This protein binds this small molecule.
Small molecule (SMILES): O=CN(O)C[C@@H](CC1CCCC1)C(=O)N1CCC[C@H]1C(=O)NC(=O)c1ccccc1

Binding-site contacts:
Ligand atom N20 contacts residue GLY69 of chain 1.A at 3.0 Å (h-bond).
Ligand atom C15 contacts residue CYS130 of chain 1.A at 3.7 Å (hydrophobic).
Ligand atom C10 contacts residue VAL170 of chain 1.A at 3.8 Å (hydrophobic).
Ligand atom O1 contacts residue NI1 of chain 1.B at 2.0 Å (h-bond).
Ligand atom O30 contacts residue HIS173 of chain 1.A at 3.3 Å.
Ligand atom C29 contacts residue GLY72 of chain 1.A at 3.1 Å.
Ligand atom O1 contacts residue CYS130 of chain 1.A at 3.2 Å.
Ligand atom C27 contacts residue GLY69 of chain 1.A at 3.8 Å.
Ligand atom O12 contacts residue VAL71 of chain 1.A at 2.8 Å (h-bond).
Ligand atom C29 contacts residue GLN77 of chain 1.A at 3.7 Å.
Ligand atom O30 contacts residue HIS177 of chain 1.A at 3.1 Å.
Ligand atom O30 contacts residue GLU174 of chain 1.A at 2.7 Å (salt-bridge).
Ligand atom C7 contacts residue GLY129 of chain 1.A at 3.4 Å.
Ligand atom C29 contacts residue NI1 of chain 1.B at 2.9 Å.
Ligand atom O1 contacts residue HIS173 of chain 1.A at 3.4 Å (h-bond).
Ligand atom O22 contacts residue TYR166 of chain 1.A at 3.5 Å (h-bond).
Ligand atom C3 contacts residue LEU131 of chain 1.A at 3.7 Å (hydrophobic).
Ligand atom O12 contacts residue GLY70 of chain 1.A at 3.1 Å.
Ligand atom C24 contacts residue VAL71 of chain 1.A at 3.6 Å (hydrophobic).
Ligand atom C5 contacts residue GLU174 of chain 1.A at 3.7 Å.
Ligand atom N2 contacts residue HIS173 of chain 1.A at 3.8 Å.
Ligand atom N2 contacts residue GLY72 of chain 1.A at 3.6 Å (h-bond).
Ligand atom O30 contacts residue NI1 of chain 1.B at 2.2 Å (h-bond).
Ligand atom O1 contacts residue GLN77 of chain 1.A at 3.5 Å (h-bond).
Ligand atom C18 contacts residue GLY69 of chain 1.A at 3.7 Å.
Ligand atom C14 contacts residue CYS130 of chain 1.A at 3.5 Å (hydrophobic).
Ligand atom C28 contacts residue GLY69 of chain 1.A at 3.4 Å.
Ligand atom O30 contacts residue GLN77 of chain 1.A at 2.9 Å (h-bond).
Ligand atom N2 contacts residue NI1 of chain 1.B at 2.9 Å (h-bond).
Ligand atom O22 contacts residue VAL71 of chain 1.A at 3.9 Å.
Ligand atom C17 contacts residue GLY69 of chain 1.A at 3.2 Å.
Ligand atom C15 contacts residue GLY129 of chain 1.A at 3.8 Å.
Ligand atom C29 contacts residue GLU174 of chain 1.A at 2.8 Å.
Ligand atom N2 contacts residue LEU131 of chain 1.A at 3.8 Å.
Ligand atom C29 contacts residue HIS173 of chain 1.A at 3.7 Å.
Ligand atom C15 contacts residue ARG68 of chain 1.A at 3.4 Å.
Ligand atom C7 contacts residue HIS173 of chain 1.A at 3.7 Å.
Ligand atom O1 contacts residue LEU131 of chain 1.A at 2.8 Å (h-bond).
Ligand atom C14 contacts residue GLY129 of chain 1.A at 3.4 Å.
Ligand atom C3 contacts residue GLY72 of chain 1.A at 3.6 Å.

Sequence of chain 1.A:
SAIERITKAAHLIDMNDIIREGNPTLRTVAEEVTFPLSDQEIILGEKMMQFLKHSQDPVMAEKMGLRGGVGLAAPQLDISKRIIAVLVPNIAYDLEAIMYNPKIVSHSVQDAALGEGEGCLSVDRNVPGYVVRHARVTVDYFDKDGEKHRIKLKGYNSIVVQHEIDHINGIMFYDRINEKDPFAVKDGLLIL